Binding-site contacts:
Ligand atom C3 contacts residue ASN279 of chain 1.A at 3.8 Å.
Ligand atom C5 contacts residue ASN279 of chain 1.A at 3.6 Å.
Ligand atom N2 contacts residue VAL291 of chain 1.A at 3.6 Å.
Ligand atom O5 contacts residue ASN279 of chain 1.A at 2.4 Å (h-bond).
Ligand atom C2 contacts residue VAL291 of chain 1.A at 4.0 Å (hydrophobic).
Ligand atom C7 contacts residue VAL291 of chain 1.A at 4.4 Å (hydrophobic).
Ligand atom C1 contacts residue ASN279 of chain 1.A at 1.4 Å.
Ligand atom C4 contacts residue ASN279 of chain 1.A at 4.2 Å.
Ligand atom C8 contacts residue VAL291 of chain 1.A at 4.3 Å (hydrophobic).
Ligand atom C8 contacts residue ASN279 of chain 1.A at 4.5 Å.
Ligand atom C1 contacts residue VAL291 of chain 1.A at 3.6 Å (hydrophobic).
Ligand atom O7 contacts residue LYS293 of chain 1.A at 3.8 Å.
Ligand atom C1 contacts residue ASN292 of chain 1.A at 4.1 Å.
Ligand atom O5 contacts residue ASN292 of chain 1.A at 3.8 Å.
Ligand atom C6 contacts residue ASN292 of chain 1.A at 4.0 Å.
Ligand atom C3 contacts residue VAL291 of chain 1.A at 4.2 Å (hydrophobic).
Ligand atom C5 contacts residue ASN292 of chain 1.A at 3.9 Å.
Ligand atom N2 contacts residue ASN279 of chain 1.A at 3.0 Å (h-bond).
Ligand atom C7 contacts residue ASN279 of chain 1.A at 3.3 Å.
Ligand atom C2 contacts residue ASN279 of chain 1.A at 2.5 Å.
Ligand atom O7 contacts residue ASN279 of chain 1.A at 3.0 Å (h-bond).
Ligand atom C8 contacts residue SER39 of chain 1.A at 3.5 Å.

This protein binds this small molecule.
Small molecule (SMILES): CC(=O)N[C@H]1[C@H](O[C@H]2[C@H](O)[C@@H](NC(C)=O)CO[C@@H]2CO)O[C@H](CO)[C@@H](O)[C@@H]1O

Sequence of chain 1.A:
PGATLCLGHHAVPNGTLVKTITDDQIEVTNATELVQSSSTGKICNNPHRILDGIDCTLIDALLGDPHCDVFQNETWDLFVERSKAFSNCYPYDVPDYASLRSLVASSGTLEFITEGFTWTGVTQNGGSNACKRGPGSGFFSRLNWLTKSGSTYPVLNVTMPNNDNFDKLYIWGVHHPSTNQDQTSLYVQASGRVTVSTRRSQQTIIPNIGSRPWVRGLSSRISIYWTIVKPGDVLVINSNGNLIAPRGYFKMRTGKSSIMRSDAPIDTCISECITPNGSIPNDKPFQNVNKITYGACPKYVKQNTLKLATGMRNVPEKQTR